Sequence of chain 1.A:
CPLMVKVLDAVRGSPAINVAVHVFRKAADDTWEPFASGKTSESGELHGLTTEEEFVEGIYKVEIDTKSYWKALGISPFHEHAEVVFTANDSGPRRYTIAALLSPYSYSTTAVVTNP

Sequence of chain 2.A:
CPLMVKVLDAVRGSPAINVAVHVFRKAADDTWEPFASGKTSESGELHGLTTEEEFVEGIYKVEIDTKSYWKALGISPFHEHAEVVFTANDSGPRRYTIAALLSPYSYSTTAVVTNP

Binding-site contacts:
Ligand atom CL5 contacts residue LEU110 of chain 2.A at 3.7 Å.
Ligand atom CL2 contacts residue LEU17 of chain 1.A at 3.8 Å.
Ligand atom O13 contacts residue LYS15 of chain 2.A at 3.2 Å.
Ligand atom C02 contacts residue SBK1 of chain 2.C at 0.5 Å.
Ligand atom O09 contacts residue ALA108 of chain 1.A at 3.0 Å.
Ligand atom C06 contacts residue ALA108 of chain 2.A at 4.1 Å (hydrophobic).
Ligand atom C11 contacts residue LYS15 of chain 2.A at 3.8 Å.
Ligand atom CL5 contacts residue SBK1 of chain 2.C at 0.4 Å.
Ligand atom C06 contacts residue SBK1 of chain 2.C at 1.4 Å.
Ligand atom N04 contacts residue LEU17 of chain 2.A at 3.4 Å.
Ligand atom N04 contacts residue SBK1 of chain 2.C at 1.1 Å.
Ligand atom CL6 contacts residue THR119 of chain 2.A at 3.4 Å.
Ligand atom CL6 contacts residue SBK1 of chain 2.C at 2.9 Å.
Ligand atom CL6 contacts residue SER117 of chain 2.A at 3.4 Å.
Ligand atom CL6 contacts residue LEU110 of chain 2.A at 3.9 Å.
Ligand atom C10 contacts residue ALA108 of chain 1.A at 3.8 Å (hydrophobic).
Ligand atom C11 contacts residue SBK1 of chain 2.C at 0.2 Å.
Ligand atom CL5 contacts residue ALA109 of chain 2.A at 3.0 Å.
Ligand atom CL2 contacts residue ALA108 of chain 1.A at 3.8 Å.
Ligand atom C03 contacts residue ALA108 of chain 1.A at 3.9 Å (hydrophobic).
Ligand atom CL5 contacts residue ALA108 of chain 2.A at 3.7 Å.
Ligand atom O09 contacts residue SBK1 of chain 2.C at 1.5 Å (h-bond).
Ligand atom CL6 contacts residue ALA108 of chain 2.A at 4.0 Å.
Ligand atom O13 contacts residue LYS15 of chain 1.A at 3.2 Å.
Ligand atom C05 contacts residue SBK1 of chain 2.C at 0.5 Å.
Ligand atom O12 contacts residue SBK1 of chain 2.C at 0.5 Å.
Ligand atom C02 contacts residue LEU17 of chain 1.A at 4.0 Å (hydrophobic).
Ligand atom C10 contacts residue LEU17 of chain 2.A at 4.0 Å (hydrophobic).
Ligand atom C05 contacts residue LEU17 of chain 2.A at 4.0 Å (hydrophobic).
Ligand atom O13 contacts residue SBK1 of chain 2.C at 0.0 Å (h-bond).
Ligand atom CL5 contacts residue LEU17 of chain 2.A at 3.8 Å.
Ligand atom O12 contacts residue LEU17 of chain 1.A at 3.9 Å.
Ligand atom CL2 contacts residue ALA109 of chain 1.A at 3.3 Å.
Ligand atom C10 contacts residue SBK1 of chain 2.C at 0.5 Å.
Ligand atom C01 contacts residue SBK1 of chain 2.C at 1.6 Å.
Ligand atom CL2 contacts residue SBK1 of chain 2.C at 0.4 Å.
Ligand atom C03 contacts residue SBK1 of chain 2.C at 1.2 Å.
Ligand atom C05 contacts residue ALA108 of chain 2.A at 3.9 Å (hydrophobic).
Ligand atom C11 contacts residue LYS15 of chain 1.A at 3.7 Å.
Ligand atom CL2 contacts residue LEU110 of chain 1.A at 3.9 Å.

A protein and the small-molecule ligand that binds it are described below.
Small molecule (SMILES): O=C(O)COc1nc(Cl)c(Cl)cc1Cl